Binding-site contacts:
Ligand atom C4' contacts residue ARG88 of chain 1.A at 4.0 Å.
Ligand atom O5' contacts residue ARG88 of chain 1.A at 3.1 Å (salt-bridge).
Ligand atom O5' contacts residue ARG35 of chain 1.A at 3.8 Å.
Ligand atom C5' contacts residue TYR114 of chain 1.A at 3.4 Å (hydrophobic).
Ligand atom C5M contacts residue ARG35 of chain 1.A at 3.5 Å.
Ligand atom C1' contacts residue ARG88 of chain 1.A at 4.1 Å.
Ligand atom C5 contacts residue LEU90 of chain 1.A at 4.0 Å (hydrophobic).
Ligand atom C4 contacts residue TYR116 of chain 1.A at 3.6 Å (hydrophobic).
Ligand atom C3' contacts residue TYR114 of chain 1.A at 3.8 Å (hydrophobic).
Ligand atom C6 contacts residue TYR114 of chain 1.A at 4.1 Å (hydrophobic).
Ligand atom O3' contacts residue LYS85 of chain 1.A at 3.5 Å (salt-bridge).
Ligand atom C5 contacts residue TYR114 of chain 1.A at 4.0 Å (hydrophobic).
Ligand atom C2 contacts residue TYR116 of chain 1.A at 3.6 Å (hydrophobic).
Ligand atom C4 contacts residue LEU90 of chain 1.A at 3.7 Å (hydrophobic).
Ligand atom N1 contacts residue ARG88 of chain 1.A at 4.1 Å.
Ligand atom O3P contacts residue TYR86 of chain 1.A at 2.8 Å (h-bond).
Ligand atom O5P contacts residue ARG35 of chain 1.A at 3.0 Å (salt-bridge).
Ligand atom O4 contacts residue LEU37 of chain 1.A at 4.0 Å.
Ligand atom O4P contacts residue ARG35 of chain 1.A at 3.1 Å (salt-bridge).
Ligand atom O2 contacts residue TYR116 of chain 1.A at 3.8 Å.
Ligand atom C6 contacts residue ARG88 of chain 1.A at 3.9 Å.
Ligand atom O6P contacts residue HIS47 of chain 1.A at 3.1 Å (h-bond).
Ligand atom O5P contacts residue ARG88 of chain 1.A at 2.9 Å (salt-bridge).
Ligand atom C2' contacts residue TYR116 of chain 1.A at 4.0 Å (hydrophobic).
Ligand atom O4 contacts residue LEU90 of chain 1.A at 3.4 Å.
Ligand atom C5M contacts residue TYR114 of chain 1.A at 4.0 Å (hydrophobic).
Ligand atom P2 contacts residue ARG88 of chain 1.A at 4.0 Å.
Ligand atom O2P contacts residue TYR86 of chain 1.A at 3.5 Å (h-bond).
Ligand atom C2' contacts residue TYR114 of chain 1.A at 3.4 Å (hydrophobic).
Ligand atom N1 contacts residue ASP84 of chain 1.A at 4.0 Å.
Ligand atom O4' contacts residue ARG88 of chain 1.A at 3.1 Å (salt-bridge).
Ligand atom N3 contacts residue TYR116 of chain 1.A at 3.1 Å.
Ligand atom O2P contacts residue LYS85 of chain 1.A at 2.8 Å (salt-bridge).
Ligand atom O4' contacts residue TYR86 of chain 1.A at 3.9 Å.
Ligand atom P1 contacts residue LYS85 of chain 1.A at 3.8 Å.
Ligand atom C5M contacts residue LEU36 of chain 1.A at 4.0 Å (hydrophobic).
Ligand atom P1 contacts residue TYR86 of chain 1.A at 3.7 Å.
Ligand atom O4 contacts residue TYR116 of chain 1.A at 3.9 Å.
Ligand atom C5M contacts residue LEU90 of chain 1.A at 4.1 Å (hydrophobic).
Ligand atom P2 contacts residue ARG35 of chain 1.A at 3.6 Å.

This protein binds this small molecule.
Small molecule (SMILES): Cc1cn([C@H]2C[C@H](OP(=O)(O)O)[C@@H](COP(=O)(O)O)O2)c(=O)[nH]c1=O

Sequence of chain 1.A:
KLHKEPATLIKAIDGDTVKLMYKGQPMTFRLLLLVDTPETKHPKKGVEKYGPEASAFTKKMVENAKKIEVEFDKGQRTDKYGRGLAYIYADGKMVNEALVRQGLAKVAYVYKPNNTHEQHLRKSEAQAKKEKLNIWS